Binding-site contacts:
Ligand atom C16 contacts residue GLY224 of chain 1.A at 3.5 Å.
Ligand atom C14 contacts residue ALA53 of chain 1.A at 4.2 Å (hydrophobic).
Ligand atom N01 contacts residue LEU228 of chain 1.A at 3.9 Å.
Ligand atom C01 contacts residue ALA53 of chain 1.A at 4.2 Å (hydrophobic).
Ligand atom C06 contacts residue ALA53 of chain 1.A at 3.9 Å (hydrophobic).
Ligand atom N01 contacts residue HIS227 of chain 1.A at 3.4 Å.
Ligand atom C16 contacts residue ILE127 of chain 1.A at 4.1 Å (hydrophobic).
Ligand atom N01 contacts residue MET231 of chain 1.A at 3.7 Å.
Ligand atom C02 contacts residue PHE107 of chain 1.A at 4.2 Å (hydrophobic).
Ligand atom C13 contacts residue THR50 of chain 1.A at 4.1 Å.
Ligand atom C14 contacts residue LEU49 of chain 1.A at 3.8 Å (hydrophobic).
Ligand atom C06 contacts residue PHE107 of chain 1.A at 4.1 Å (hydrophobic).
Ligand atom C16 contacts residue MET124 of chain 1.A at 3.6 Å (hydrophobic).
Ligand atom O01 contacts residue ARG97 of chain 1.A at 3.3 Å (salt-bridge).
Ligand atom C04 contacts residue PHE107 of chain 1.A at 3.9 Å (hydrophobic).
Ligand atom C03 contacts residue PHE107 of chain 1.A at 4.2 Å (hydrophobic).
Ligand atom C15 contacts residue GLY224 of chain 1.A at 4.0 Å.
Ligand atom O01 contacts residue LEU90 of chain 1.A at 3.9 Å.
Ligand atom C01 contacts residue GLU56 of chain 1.A at 3.3 Å.
Ligand atom C06 contacts residue LEU49 of chain 1.A at 3.6 Å (hydrophobic).
Ligand atom C03 contacts residue LEU90 of chain 1.A at 3.8 Å (hydrophobic).
Ligand atom C02 contacts residue GLU56 of chain 1.A at 3.4 Å.
Ligand atom C03 contacts residue LEU94 of chain 1.A at 4.1 Å (hydrophobic).
Ligand atom C05 contacts residue PHE107 of chain 1.A at 3.9 Å (hydrophobic).
Ligand atom C09 contacts residue LEU87 of chain 1.A at 4.0 Å (hydrophobic).
Ligand atom C01 contacts residue PHE107 of chain 1.A at 4.1 Å (hydrophobic).
Ligand atom C17 contacts residue MET124 of chain 1.A at 3.9 Å (hydrophobic).
Ligand atom C16 contacts residue HIS227 of chain 1.A at 3.8 Å.
Ligand atom N01 contacts residue MET124 of chain 1.A at 4.0 Å.
Ligand atom C08 contacts residue MET91 of chain 1.A at 4.1 Å (hydrophobic).
Ligand atom C01 contacts residue LEU49 of chain 1.A at 4.2 Å (hydrophobic).
Ligand atom C15 contacts residue MET91 of chain 1.A at 4.2 Å (hydrophobic).
Ligand atom C07 contacts residue MET91 of chain 1.A at 3.8 Å (hydrophobic).
Ligand atom C02 contacts residue LEU90 of chain 1.A at 4.2 Å (hydrophobic).
Ligand atom C27 contacts residue LEU87 of chain 1.A at 3.9 Å (hydrophobic).
Ligand atom C17 contacts residue HIS227 of chain 1.A at 3.9 Å.
Ligand atom O01 contacts residue GLU56 of chain 1.A at 2.6 Å (salt-bridge).
Ligand atom C07 contacts residue LEU94 of chain 1.A at 4.0 Å (hydrophobic).
Ligand atom C01 contacts residue LEU52 of chain 1.A at 3.9 Å (hydrophobic).
Ligand atom C17 contacts residue GLY224 of chain 1.A at 4.1 Å.

Sequence of chain 1.A:
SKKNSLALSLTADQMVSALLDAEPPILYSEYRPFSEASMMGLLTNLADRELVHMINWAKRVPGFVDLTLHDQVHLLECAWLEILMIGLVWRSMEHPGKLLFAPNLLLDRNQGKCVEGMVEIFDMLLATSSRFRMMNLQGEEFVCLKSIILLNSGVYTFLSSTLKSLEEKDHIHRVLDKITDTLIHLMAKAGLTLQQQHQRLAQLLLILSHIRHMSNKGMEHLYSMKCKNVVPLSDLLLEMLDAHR

A small-molecule ligand and the protein it binds are described below.
Small molecule (SMILES): CC(C)c1ccc(/N=C2/CC[C@H]3[C@@H]4CCc5cc(O)ccc5[C@H]4CC[C@]23C)cc1